A small-molecule ligand and the protein it binds are described below.
Small molecule (SMILES): CC(=O)N[C@@H]1[C@@H](O)[C@H](O)[C@@H](CO)O[C@H]1O

Sequence of chain 1.C:
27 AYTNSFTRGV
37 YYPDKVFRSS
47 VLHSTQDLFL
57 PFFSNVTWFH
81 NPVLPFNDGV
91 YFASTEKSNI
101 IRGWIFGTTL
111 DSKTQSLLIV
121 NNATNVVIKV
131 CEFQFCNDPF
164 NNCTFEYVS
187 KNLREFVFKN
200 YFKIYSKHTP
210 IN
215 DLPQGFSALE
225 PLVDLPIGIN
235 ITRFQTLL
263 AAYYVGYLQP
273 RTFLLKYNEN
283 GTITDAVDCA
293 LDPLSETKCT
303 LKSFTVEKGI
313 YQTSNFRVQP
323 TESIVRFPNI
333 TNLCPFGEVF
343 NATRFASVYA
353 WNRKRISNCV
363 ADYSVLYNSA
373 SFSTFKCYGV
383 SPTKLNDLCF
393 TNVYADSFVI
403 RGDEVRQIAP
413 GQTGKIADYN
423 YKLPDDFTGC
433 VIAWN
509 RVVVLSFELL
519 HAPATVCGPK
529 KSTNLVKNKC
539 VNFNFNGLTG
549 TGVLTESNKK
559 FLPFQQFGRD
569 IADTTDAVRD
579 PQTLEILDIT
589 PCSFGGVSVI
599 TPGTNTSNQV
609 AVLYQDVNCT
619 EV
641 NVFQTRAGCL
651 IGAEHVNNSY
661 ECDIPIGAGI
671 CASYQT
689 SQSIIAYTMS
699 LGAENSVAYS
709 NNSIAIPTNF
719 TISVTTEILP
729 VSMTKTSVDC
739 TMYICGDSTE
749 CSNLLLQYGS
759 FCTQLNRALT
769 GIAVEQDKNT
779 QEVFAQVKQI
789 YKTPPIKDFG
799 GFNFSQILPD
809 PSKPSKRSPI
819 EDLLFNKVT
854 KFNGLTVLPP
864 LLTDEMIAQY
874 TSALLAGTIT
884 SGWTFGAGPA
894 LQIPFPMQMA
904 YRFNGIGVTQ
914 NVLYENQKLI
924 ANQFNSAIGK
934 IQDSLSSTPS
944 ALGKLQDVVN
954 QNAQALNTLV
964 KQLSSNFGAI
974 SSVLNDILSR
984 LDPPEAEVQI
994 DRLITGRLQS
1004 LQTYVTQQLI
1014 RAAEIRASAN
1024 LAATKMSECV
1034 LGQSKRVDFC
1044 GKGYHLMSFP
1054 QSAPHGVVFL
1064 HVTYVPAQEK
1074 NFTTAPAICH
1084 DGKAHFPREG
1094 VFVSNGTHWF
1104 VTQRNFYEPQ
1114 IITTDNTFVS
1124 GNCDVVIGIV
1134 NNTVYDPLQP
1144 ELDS

Sequence of chain 1.B:
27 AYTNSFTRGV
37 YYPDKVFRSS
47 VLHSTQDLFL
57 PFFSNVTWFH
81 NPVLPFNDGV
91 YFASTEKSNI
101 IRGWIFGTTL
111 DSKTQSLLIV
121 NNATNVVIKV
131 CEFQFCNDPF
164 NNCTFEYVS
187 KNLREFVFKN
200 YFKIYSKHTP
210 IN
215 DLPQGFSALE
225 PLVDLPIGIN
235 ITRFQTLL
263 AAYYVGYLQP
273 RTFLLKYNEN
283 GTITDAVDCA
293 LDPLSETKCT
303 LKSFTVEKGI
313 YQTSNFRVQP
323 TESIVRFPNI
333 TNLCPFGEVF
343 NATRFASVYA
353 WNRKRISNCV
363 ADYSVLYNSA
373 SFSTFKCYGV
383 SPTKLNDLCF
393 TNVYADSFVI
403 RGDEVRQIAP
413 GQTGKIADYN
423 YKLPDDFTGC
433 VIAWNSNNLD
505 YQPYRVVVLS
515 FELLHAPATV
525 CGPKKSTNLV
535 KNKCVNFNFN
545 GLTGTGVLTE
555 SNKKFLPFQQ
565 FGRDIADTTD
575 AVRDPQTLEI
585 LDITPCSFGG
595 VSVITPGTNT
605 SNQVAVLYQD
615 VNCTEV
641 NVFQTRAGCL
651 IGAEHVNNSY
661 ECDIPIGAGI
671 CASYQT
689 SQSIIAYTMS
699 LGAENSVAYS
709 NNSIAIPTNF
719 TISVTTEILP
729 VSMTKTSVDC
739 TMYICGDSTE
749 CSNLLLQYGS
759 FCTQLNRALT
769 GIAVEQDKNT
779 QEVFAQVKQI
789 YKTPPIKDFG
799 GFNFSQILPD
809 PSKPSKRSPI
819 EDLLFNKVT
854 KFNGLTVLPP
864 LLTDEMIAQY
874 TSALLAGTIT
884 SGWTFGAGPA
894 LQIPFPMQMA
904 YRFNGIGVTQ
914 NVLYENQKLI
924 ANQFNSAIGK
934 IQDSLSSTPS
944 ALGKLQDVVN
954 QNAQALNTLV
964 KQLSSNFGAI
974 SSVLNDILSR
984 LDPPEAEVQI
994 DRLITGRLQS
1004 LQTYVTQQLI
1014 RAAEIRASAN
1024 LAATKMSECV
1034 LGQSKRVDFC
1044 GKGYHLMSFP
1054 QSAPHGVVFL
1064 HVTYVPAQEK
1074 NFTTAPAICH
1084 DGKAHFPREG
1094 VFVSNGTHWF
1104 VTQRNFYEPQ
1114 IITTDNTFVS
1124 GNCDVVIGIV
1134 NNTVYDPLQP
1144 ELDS

Binding-site contacts:
Ligand atom C1 contacts residue ASN165 of chain 1.C at 1.4 Å.
Ligand atom C7 contacts residue CYS166 of chain 1.C at 4.4 Å (hydrophobic).
Ligand atom C2 contacts residue ASN165 of chain 1.C at 2.5 Å.
Ligand atom C1 contacts residue GLN115 of chain 1.C at 4.3 Å.
Ligand atom N2 contacts residue THR167 of chain 1.C at 4.5 Å.
Ligand atom C8 contacts residue CYS166 of chain 1.C at 4.2 Å (hydrophobic).
Ligand atom N2 contacts residue ASN165 of chain 1.C at 2.9 Å (h-bond).
Ligand atom N2 contacts residue GLU132 of chain 1.C at 4.2 Å.
Ligand atom O7 contacts residue CYS166 of chain 1.C at 3.5 Å (h-bond).
Ligand atom C7 contacts residue ASN165 of chain 1.C at 2.9 Å.
Ligand atom O7 contacts residue THR167 of chain 1.C at 3.4 Å (h-bond).
Ligand atom C7 contacts residue THR167 of chain 1.C at 3.4 Å.
Ligand atom C8 contacts residue GLN115 of chain 1.C at 1.4 Å.
Ligand atom C4 contacts residue ASN165 of chain 1.C at 4.3 Å.
Ligand atom N2 contacts residue GLN115 of chain 1.C at 2.6 Å (h-bond).
Ligand atom C5 contacts residue ASN165 of chain 1.C at 3.7 Å.
Ligand atom O5 contacts residue ASN165 of chain 1.C at 2.4 Å (h-bond).
Ligand atom C8 contacts residue THR167 of chain 1.C at 2.8 Å.
Ligand atom O3 contacts residue LEU518 of chain 1.B at 4.1 Å.
Ligand atom C3 contacts residue ASN165 of chain 1.C at 3.8 Å.
Ligand atom O7 contacts residue ASN165 of chain 1.C at 2.7 Å (h-bond).
Ligand atom O7 contacts residue GLN115 of chain 1.C at 3.1 Å (h-bond).
Ligand atom C8 contacts residue ASN165 of chain 1.C at 3.0 Å.
Ligand atom C2 contacts residue GLN115 of chain 1.C at 3.9 Å.
Ligand atom C1 contacts residue GLU132 of chain 1.C at 4.1 Å.
Ligand atom C7 contacts residue GLN115 of chain 1.C at 2.2 Å.